A protein and the small-molecule ligand that binds it are described below.
Small molecule (SMILES): Nc1nc2c(ncn2CCN(/C=C/P(=O)(O)O)CCOCP(=O)(O)O)c(=O)[nH]1

Binding-site contacts:
Ligand atom C6 contacts residue PHE186 of chain 1.C at 3.5 Å (hydrophobic).
Ligand atom OAC contacts residue THR138 of chain 1.C at 3.3 Å (h-bond).
Ligand atom OAD contacts residue MG1 of chain 1.M at 2.4 Å.
Ligand atom PBB contacts residue MG1 of chain 1.M at 3.7 Å.
Ligand atom C6 contacts residue LYS165 of chain 1.C at 3.5 Å.
Ligand atom C5 contacts residue LYS165 of chain 1.C at 3.6 Å.
Ligand atom N7 contacts residue ASP137 of chain 1.C at 3.6 Å.
Ligand atom N1 contacts residue PHE186 of chain 1.C at 3.4 Å.
Ligand atom N7 contacts residue LYS165 of chain 1.C at 3.1 Å (salt-bridge).
Ligand atom O6 contacts residue VAL187 of chain 1.C at 3.2 Å (h-bond).
Ligand atom OAG contacts residue LYS68 of chain 1.C at 3.3 Å (salt-bridge).
Ligand atom C2 contacts residue PHE186 of chain 1.C at 3.2 Å (hydrophobic).
Ligand atom N1 contacts residue VAL187 of chain 1.C at 2.7 Å (h-bond).
Ligand atom PBB contacts residue LYS68 of chain 1.C at 3.7 Å.
Ligand atom PBA contacts residue THR138 of chain 1.C at 3.2 Å.
Ligand atom N2 contacts residue PHE186 of chain 1.C at 3.4 Å.
Ligand atom OAH contacts residue LYS68 of chain 1.C at 2.8 Å (salt-bridge).
Ligand atom N3 contacts residue PHE186 of chain 1.C at 3.4 Å.
Ligand atom C5 contacts residue PHE186 of chain 1.C at 3.6 Å (hydrophobic).
Ligand atom C2 contacts residue VAL187 of chain 1.C at 3.3 Å (hydrophobic).
Ligand atom N2 contacts residue ASP193 of chain 1.C at 2.7 Å (salt-bridge).
Ligand atom OAG contacts residue GLY69 of chain 1.C at 2.8 Å (h-bond).
Ligand atom O6 contacts residue LYS185 of chain 1.C at 3.5 Å (salt-bridge).
Ligand atom CAM contacts residue THR141 of chain 1.C at 3.6 Å.
Ligand atom OAC contacts residue LYS140 of chain 1.C at 3.3 Å (salt-bridge).
Ligand atom OAH contacts residue ARG199 of chain 1.C at 3.5 Å (salt-bridge).
Ligand atom OAD contacts residue ARG199 of chain 1.C at 3.0 Å (salt-bridge).
Ligand atom OAE contacts residue GLY139 of chain 1.C at 2.7 Å (h-bond).
Ligand atom OAD contacts residue ASP193 of chain 1.C at 3.0 Å (salt-bridge).
Ligand atom O6 contacts residue PHE186 of chain 1.C at 3.6 Å.
Ligand atom CAK contacts residue THR141 of chain 1.C at 3.5 Å.
Ligand atom O6 contacts residue LYS165 of chain 1.C at 2.7 Å (salt-bridge).
Ligand atom C8 contacts residue ASP137 of chain 1.C at 3.4 Å.
Ligand atom OAF contacts residue THR138 of chain 1.C at 2.4 Å (h-bond).
Ligand atom OAC contacts residue THR141 of chain 1.C at 2.7 Å (h-bond).
Ligand atom OAE contacts residue ASP137 of chain 1.C at 2.8 Å (salt-bridge).
Ligand atom N2 contacts residue VAL187 of chain 1.C at 3.1 Å (h-bond).
Ligand atom C4 contacts residue PHE186 of chain 1.C at 3.5 Å (hydrophobic).
Ligand atom OAF contacts residue ASP137 of chain 1.C at 3.2 Å.
Ligand atom OAE contacts residue THR138 of chain 1.C at 3.1 Å (h-bond).

Sequence of chain 1.C:
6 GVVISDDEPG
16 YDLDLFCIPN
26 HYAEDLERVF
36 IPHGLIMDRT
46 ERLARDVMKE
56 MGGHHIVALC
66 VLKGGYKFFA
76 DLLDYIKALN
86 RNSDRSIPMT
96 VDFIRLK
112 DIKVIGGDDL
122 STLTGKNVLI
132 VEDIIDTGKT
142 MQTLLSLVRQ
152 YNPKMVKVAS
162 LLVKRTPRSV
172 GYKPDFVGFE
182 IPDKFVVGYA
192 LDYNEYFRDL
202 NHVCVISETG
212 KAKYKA